A small-molecule ligand and the protein it binds are described below.
Small molecule (SMILES): OC[C@H]1O[C@H](O)[C@H](O)[C@@H](O)[C@H]1O

Sequence of chain 1.A:
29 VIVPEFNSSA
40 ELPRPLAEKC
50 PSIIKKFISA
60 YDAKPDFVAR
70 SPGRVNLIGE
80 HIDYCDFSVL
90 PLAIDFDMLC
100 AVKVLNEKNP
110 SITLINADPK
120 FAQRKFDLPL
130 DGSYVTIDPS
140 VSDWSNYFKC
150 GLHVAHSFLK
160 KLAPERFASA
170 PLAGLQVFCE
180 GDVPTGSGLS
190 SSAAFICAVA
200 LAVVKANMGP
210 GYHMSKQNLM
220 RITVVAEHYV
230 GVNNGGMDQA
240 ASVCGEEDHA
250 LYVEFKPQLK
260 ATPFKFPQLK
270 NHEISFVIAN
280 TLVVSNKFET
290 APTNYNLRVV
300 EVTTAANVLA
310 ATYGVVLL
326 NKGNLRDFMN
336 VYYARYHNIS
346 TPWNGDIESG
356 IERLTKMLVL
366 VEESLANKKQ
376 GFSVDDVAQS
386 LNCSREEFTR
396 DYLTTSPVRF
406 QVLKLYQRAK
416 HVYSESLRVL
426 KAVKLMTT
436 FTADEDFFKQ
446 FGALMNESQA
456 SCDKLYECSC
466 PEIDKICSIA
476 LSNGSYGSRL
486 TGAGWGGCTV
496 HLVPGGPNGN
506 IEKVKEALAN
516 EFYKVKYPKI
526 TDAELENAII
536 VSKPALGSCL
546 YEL

Binding-site contacts:
Ligand atom C4 contacts residue ASP82 of chain 1.A at 3.4 Å.
Ligand atom O6 contacts residue HIS80 of chain 1.A at 2.9 Å (h-bond).
Ligand atom C6 contacts residue GLY487 of chain 1.A at 3.8 Å.
Ligand atom C4 contacts residue MET236 of chain 1.A at 4.0 Å (hydrophobic).
Ligand atom O5 contacts residue TYR294 of chain 1.A at 3.5 Å.
Ligand atom O2 contacts residue LYS286 of chain 1.A at 3.1 Å.
Ligand atom O3 contacts residue ASN233 of chain 1.A at 3.5 Å.
Ligand atom O4 contacts residue TYR83 of chain 1.A at 3.6 Å.
Ligand atom C6 contacts residue GLU79 of chain 1.A at 3.5 Å.
Ligand atom O6 contacts residue MET236 of chain 1.A at 3.9 Å.
Ligand atom O3 contacts residue GLY234 of chain 1.A at 3.3 Å (h-bond).
Ligand atom C2 contacts residue ASP237 of chain 1.A at 3.7 Å.
Ligand atom O5 contacts residue ALA488 of chain 1.A at 3.5 Å.
Ligand atom C3 contacts residue ASP82 of chain 1.A at 3.5 Å.
Ligand atom O3 contacts residue TYR294 of chain 1.A at 3.7 Å.
Ligand atom O4 contacts residue ASP82 of chain 1.A at 2.5 Å (salt-bridge).
Ligand atom C1 contacts residue ASP237 of chain 1.A at 4.1 Å.
Ligand atom C6 contacts residue HIS80 of chain 1.A at 3.7 Å.
Ligand atom C5 contacts residue ALA488 of chain 1.A at 4.0 Å (hydrophobic).
Ligand atom O5 contacts residue GLY487 of chain 1.A at 4.1 Å.
Ligand atom O1 contacts residue ALA488 of chain 1.A at 3.9 Å.
Ligand atom C1 contacts residue LYS286 of chain 1.A at 3.9 Å.
Ligand atom C3 contacts residue ASP237 of chain 1.A at 3.5 Å.
Ligand atom O3 contacts residue ASP237 of chain 1.A at 4.0 Å.
Ligand atom O4 contacts residue TYR294 of chain 1.A at 2.7 Å (h-bond).
Ligand atom C1 contacts residue TYR294 of chain 1.A at 4.0 Å (hydrophobic).
Ligand atom O2 contacts residue ASP237 of chain 1.A at 2.7 Å (salt-bridge).
Ligand atom C2 contacts residue ASN233 of chain 1.A at 3.8 Å.
Ligand atom C2 contacts residue LYS286 of chain 1.A at 3.9 Å.
Ligand atom O6 contacts residue GLU79 of chain 1.A at 2.7 Å (salt-bridge).
Ligand atom C3 contacts residue TYR294 of chain 1.A at 3.8 Å (hydrophobic).
Ligand atom O3 contacts residue ASP82 of chain 1.A at 2.6 Å (salt-bridge).
Ligand atom O1 contacts residue ARG73 of chain 1.A at 3.0 Å (salt-bridge).
Ligand atom C5 contacts residue MET236 of chain 1.A at 4.0 Å (hydrophobic).
Ligand atom C4 contacts residue TYR294 of chain 1.A at 3.6 Å (hydrophobic).
Ligand atom C1 contacts residue ALA488 of chain 1.A at 4.0 Å (hydrophobic).
Ligand atom C6 contacts residue ALA488 of chain 1.A at 3.9 Å (hydrophobic).
Ligand atom O2 contacts residue ASN233 of chain 1.A at 2.8 Å (h-bond).
Ligand atom O1 contacts residue ASP237 of chain 1.A at 3.5 Å (salt-bridge).
Ligand atom C2 contacts residue TYR294 of chain 1.A at 3.6 Å (hydrophobic).